Binding-site contacts:
Ligand atom C8 contacts residue PRO132 of chain 1.A at 3.7 Å (hydrophobic).
Ligand atom N2 contacts residue ASN133 of chain 1.A at 2.9 Å (h-bond).
Ligand atom N2 contacts residue PRO132 of chain 1.A at 4.5 Å.
Ligand atom C1 contacts residue ASN133 of chain 1.A at 1.4 Å.
Ligand atom O6 contacts residue ARG85 of chain 1.F at 4.5 Å.
Ligand atom C2 contacts residue ASN133 of chain 1.A at 2.5 Å.
Ligand atom C3 contacts residue ARG85 of chain 1.F at 4.5 Å.
Ligand atom C4 contacts residue ASN133 of chain 1.A at 4.2 Å.
Ligand atom C5 contacts residue ASN133 of chain 1.A at 3.6 Å.
Ligand atom C8 contacts residue ASN133 of chain 1.A at 4.3 Å.
Ligand atom C7 contacts residue ASN133 of chain 1.A at 3.1 Å.
Ligand atom C6 contacts residue ARG85 of chain 1.F at 4.2 Å.
Ligand atom O5 contacts residue ASN133 of chain 1.A at 2.4 Å (h-bond).
Ligand atom C7 contacts residue PRO132 of chain 1.A at 4.1 Å (hydrophobic).
Ligand atom C3 contacts residue ASN133 of chain 1.A at 3.8 Å.
Ligand atom O5 contacts residue ARG85 of chain 1.F at 4.4 Å.
Ligand atom C4 contacts residue ARG85 of chain 1.F at 3.9 Å.
Ligand atom O3 contacts residue ARG85 of chain 1.F at 4.4 Å.
Ligand atom O7 contacts residue ASN133 of chain 1.A at 2.9 Å (h-bond).
Ligand atom C6 contacts residue ASN133 of chain 1.A at 4.2 Å.

The small molecule below binds the protein below.
Small molecule (SMILES): CC(=O)N[C@@H]1[C@@H](O)[C@H](O)[C@@H](CO)O[C@H]1O

Sequence of chain 1.A:
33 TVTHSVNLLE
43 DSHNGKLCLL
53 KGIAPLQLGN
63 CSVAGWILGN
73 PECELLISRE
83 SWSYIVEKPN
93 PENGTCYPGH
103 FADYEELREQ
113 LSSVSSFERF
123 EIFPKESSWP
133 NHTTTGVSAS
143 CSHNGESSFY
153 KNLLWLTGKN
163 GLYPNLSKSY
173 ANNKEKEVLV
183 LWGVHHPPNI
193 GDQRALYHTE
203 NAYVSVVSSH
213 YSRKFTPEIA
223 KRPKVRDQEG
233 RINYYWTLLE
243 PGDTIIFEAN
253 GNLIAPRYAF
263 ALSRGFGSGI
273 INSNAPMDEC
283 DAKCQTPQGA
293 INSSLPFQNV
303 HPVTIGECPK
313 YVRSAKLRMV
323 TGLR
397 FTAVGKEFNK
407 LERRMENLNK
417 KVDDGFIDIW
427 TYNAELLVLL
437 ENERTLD

Sequence of chain 1.F:
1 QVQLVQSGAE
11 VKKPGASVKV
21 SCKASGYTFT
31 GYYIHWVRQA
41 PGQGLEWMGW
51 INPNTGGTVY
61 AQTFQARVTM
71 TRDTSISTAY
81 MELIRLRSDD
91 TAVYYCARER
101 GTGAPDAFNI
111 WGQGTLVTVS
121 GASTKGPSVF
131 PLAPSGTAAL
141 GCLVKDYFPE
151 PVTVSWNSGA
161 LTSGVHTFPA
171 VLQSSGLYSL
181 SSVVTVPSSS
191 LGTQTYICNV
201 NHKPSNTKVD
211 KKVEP